The protein below binds the small molecule below.
Small molecule (SMILES): CC[C@H]1NC(=O)N(c2ccc(Oc3cccc4c3C3(CC3)CO4)nc2)C1=O

Sequence of chain 1.B:
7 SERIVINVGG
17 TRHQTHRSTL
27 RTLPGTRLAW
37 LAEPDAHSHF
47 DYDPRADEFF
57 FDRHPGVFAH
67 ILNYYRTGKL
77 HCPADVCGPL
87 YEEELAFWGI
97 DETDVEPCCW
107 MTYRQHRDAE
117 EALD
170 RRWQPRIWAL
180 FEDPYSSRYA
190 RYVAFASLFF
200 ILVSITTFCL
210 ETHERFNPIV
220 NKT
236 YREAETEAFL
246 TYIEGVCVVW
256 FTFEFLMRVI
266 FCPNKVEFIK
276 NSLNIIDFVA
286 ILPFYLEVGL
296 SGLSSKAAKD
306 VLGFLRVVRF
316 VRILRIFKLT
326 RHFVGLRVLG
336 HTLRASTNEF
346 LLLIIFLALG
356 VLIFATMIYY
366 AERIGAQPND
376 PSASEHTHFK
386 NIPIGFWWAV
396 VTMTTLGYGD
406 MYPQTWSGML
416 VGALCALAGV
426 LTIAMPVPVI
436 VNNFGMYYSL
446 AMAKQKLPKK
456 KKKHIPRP

Binding-site contacts:
Ligand atom C2 contacts residue TYR365 of chain 1.B at 3.9 Å (hydrophobic).
Ligand atom C5 contacts residue TYR365 of chain 1.B at 3.8 Å (hydrophobic).
Ligand atom O4 contacts residue ARG368 of chain 1.B at 3.9 Å.
Ligand atom C16 contacts residue ARG368 of chain 1.B at 3.2 Å.
Ligand atom N1 contacts residue TYR365 of chain 1.B at 3.2 Å (h-bond).
Ligand atom O1 contacts residue TYR365 of chain 1.B at 3.7 Å.
Ligand atom O3 contacts residue ARG368 of chain 1.B at 3.5 Å (salt-bridge).
Ligand atom O4 contacts residue GLY370 of chain 1.B at 2.9 Å (h-bond).
Ligand atom C5 contacts residue MET362 of chain 1.B at 3.3 Å (hydrophobic).
Ligand atom N2 contacts residue ARG368 of chain 1.B at 3.1 Å (salt-bridge).
Ligand atom C14 contacts residue ARG368 of chain 1.B at 4.0 Å.
Ligand atom C19 contacts residue VAL312 of chain 1.D at 3.9 Å (hydrophobic).
Ligand atom C10 contacts residue PHE315 of chain 1.D at 3.6 Å (hydrophobic).
Ligand atom C20 contacts residue GLN372 of chain 1.B at 3.4 Å.
Ligand atom C18 contacts residue VAL312 of chain 1.D at 3.9 Å (hydrophobic).
Ligand atom C4 contacts residue TYR365 of chain 1.B at 3.4 Å (hydrophobic).
Ligand atom N3 contacts residue ALA371 of chain 1.B at 3.1 Å (h-bond).
Ligand atom N3 contacts residue GLY370 of chain 1.B at 3.8 Å.
Ligand atom C10 contacts residue TYR365 of chain 1.B at 3.4 Å (hydrophobic).
Ligand atom C10 contacts residue VAL312 of chain 1.D at 3.7 Å (hydrophobic).
Ligand atom C6 contacts residue ALA366 of chain 1.B at 3.7 Å (hydrophobic).
Ligand atom C16 contacts residue GLY370 of chain 1.B at 3.4 Å.
Ligand atom C6 contacts residue MET362 of chain 1.B at 3.8 Å (hydrophobic).
Ligand atom C16 contacts residue ILE369 of chain 1.B at 3.9 Å (hydrophobic).
Ligand atom C17 contacts residue ALA371 of chain 1.B at 3.6 Å (hydrophobic).
Ligand atom C19 contacts residue ALA371 of chain 1.B at 3.9 Å (hydrophobic).
Ligand atom O4 contacts residue ILE369 of chain 1.B at 3.8 Å.
Ligand atom C9 contacts residue PHE315 of chain 1.D at 3.4 Å (hydrophobic).
Ligand atom C7 contacts residue PHE315 of chain 1.D at 3.6 Å (hydrophobic).
Ligand atom C20 contacts residue PRO373 of chain 1.B at 3.7 Å (hydrophobic).
Ligand atom C19 contacts residue GLN372 of chain 1.B at 4.0 Å.
Ligand atom C17 contacts residue ARG368 of chain 1.B at 3.1 Å.
Ligand atom N3 contacts residue ARG368 of chain 1.B at 3.2 Å (salt-bridge).
Ligand atom O1 contacts residue MET362 of chain 1.B at 4.0 Å.
Ligand atom O3 contacts residue VAL312 of chain 1.D at 3.9 Å.
Ligand atom C18 contacts residue ARG368 of chain 1.B at 3.0 Å.
Ligand atom C8 contacts residue TYR365 of chain 1.B at 3.9 Å (hydrophobic).
Ligand atom C1 contacts residue ILE369 of chain 1.B at 3.8 Å (hydrophobic).
Ligand atom C15 contacts residue TYR365 of chain 1.B at 3.1 Å (hydrophobic).
Ligand atom C3 contacts residue TYR365 of chain 1.B at 3.5 Å (hydrophobic).

Sequence of chain 1.D:
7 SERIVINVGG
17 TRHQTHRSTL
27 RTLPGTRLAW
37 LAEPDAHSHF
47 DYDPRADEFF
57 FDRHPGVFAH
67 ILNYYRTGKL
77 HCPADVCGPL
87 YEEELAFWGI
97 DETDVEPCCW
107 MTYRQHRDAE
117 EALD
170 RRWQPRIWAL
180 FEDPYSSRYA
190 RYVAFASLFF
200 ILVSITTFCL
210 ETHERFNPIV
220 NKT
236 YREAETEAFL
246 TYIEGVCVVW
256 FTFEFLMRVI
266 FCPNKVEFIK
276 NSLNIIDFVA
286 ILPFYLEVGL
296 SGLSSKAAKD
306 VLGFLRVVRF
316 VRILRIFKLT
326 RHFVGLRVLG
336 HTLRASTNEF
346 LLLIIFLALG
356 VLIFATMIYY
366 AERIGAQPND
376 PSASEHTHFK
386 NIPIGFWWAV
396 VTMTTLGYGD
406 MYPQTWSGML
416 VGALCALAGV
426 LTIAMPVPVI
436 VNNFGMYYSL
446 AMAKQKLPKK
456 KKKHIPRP